Sequence of chain 2.A:
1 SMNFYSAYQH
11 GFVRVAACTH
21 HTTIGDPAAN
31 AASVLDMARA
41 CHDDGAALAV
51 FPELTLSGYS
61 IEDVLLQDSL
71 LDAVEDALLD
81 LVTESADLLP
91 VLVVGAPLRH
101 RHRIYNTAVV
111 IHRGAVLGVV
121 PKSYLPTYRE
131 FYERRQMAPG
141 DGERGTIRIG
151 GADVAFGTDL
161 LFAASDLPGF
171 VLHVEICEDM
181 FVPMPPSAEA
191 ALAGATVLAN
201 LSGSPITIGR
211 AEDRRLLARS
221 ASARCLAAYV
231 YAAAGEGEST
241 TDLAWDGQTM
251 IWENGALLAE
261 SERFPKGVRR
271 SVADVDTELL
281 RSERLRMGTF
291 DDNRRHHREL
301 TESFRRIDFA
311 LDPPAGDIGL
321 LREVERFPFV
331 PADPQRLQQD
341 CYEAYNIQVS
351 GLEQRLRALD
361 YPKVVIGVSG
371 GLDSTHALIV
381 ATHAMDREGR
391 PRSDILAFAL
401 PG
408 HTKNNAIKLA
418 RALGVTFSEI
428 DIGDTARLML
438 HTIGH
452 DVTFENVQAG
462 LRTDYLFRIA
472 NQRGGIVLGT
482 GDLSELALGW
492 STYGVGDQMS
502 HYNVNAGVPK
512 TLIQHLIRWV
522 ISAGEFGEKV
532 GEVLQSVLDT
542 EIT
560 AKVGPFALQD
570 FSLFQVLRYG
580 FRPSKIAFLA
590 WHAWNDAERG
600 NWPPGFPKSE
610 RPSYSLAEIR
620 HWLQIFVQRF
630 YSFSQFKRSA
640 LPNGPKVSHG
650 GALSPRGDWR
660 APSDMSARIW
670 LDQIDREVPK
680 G

The small molecule below binds the protein below.
Small molecule (SMILES): CC(=O)CC[C@H](N)C(=O)O

Binding-site contacts:
Ligand atom OD contacts residue PRO126 of chain 2.A at 3.8 Å.
Ligand atom CD contacts residue PHE131 of chain 2.A at 4.5 Å (hydrophobic).
Ligand atom O contacts residue GLU178 of chain 2.A at 3.6 Å (salt-bridge).
Ligand atom N contacts residue PHE131 of chain 2.A at 3.4 Å.
Ligand atom O contacts residue PHE181 of chain 2.A at 3.9 Å.
Ligand atom C contacts residue PHE181 of chain 2.A at 3.8 Å (hydrophobic).
Ligand atom CE contacts residue PHE181 of chain 2.A at 3.8 Å (hydrophobic).
Ligand atom CB contacts residue GLU178 of chain 2.A at 4.0 Å.
Ligand atom CG contacts residue PHE131 of chain 2.A at 3.3 Å (hydrophobic).
Ligand atom CA contacts residue PHE181 of chain 2.A at 4.3 Å (hydrophobic).
Ligand atom O contacts residue MET287 of chain 1.A at 4.3 Å.
Ligand atom CE contacts residue GLU178 of chain 2.A at 3.2 Å.
Ligand atom O contacts residue TYR128 of chain 2.A at 3.0 Å (h-bond).
Ligand atom CB contacts residue PHE181 of chain 2.A at 4.0 Å (hydrophobic).
Ligand atom OD contacts residue GLU133 of chain 2.A at 4.5 Å.
Ligand atom OXT contacts residue PHE181 of chain 2.A at 3.6 Å.
Ligand atom CG contacts residue SER204 of chain 2.A at 4.4 Å.
Ligand atom CE contacts residue SER204 of chain 2.A at 4.5 Å.
Ligand atom CG contacts residue CYS177 of chain 2.A at 3.6 Å (hydrophobic).
Ligand atom OD contacts residue LYS122 of chain 2.A at 3.8 Å.
Ligand atom CD contacts residue CYS177 of chain 2.A at 2.5 Å (hydrophobic).
Ligand atom N contacts residue GLU178 of chain 2.A at 2.9 Å (salt-bridge).
Ligand atom CB contacts residue CYS177 of chain 2.A at 4.5 Å (hydrophobic).
Ligand atom OD contacts residue PHE131 of chain 2.A at 4.4 Å.
Ligand atom CA contacts residue GLU178 of chain 2.A at 2.9 Å.
Ligand atom C contacts residue GLU178 of chain 2.A at 3.7 Å.
Ligand atom OXT contacts residue ARG210 of chain 2.A at 4.3 Å.
Ligand atom CD contacts residue GLU178 of chain 2.A at 3.7 Å.
Ligand atom CE contacts residue CYS177 of chain 2.A at 1.6 Å (hydrophobic).
Ligand atom CB contacts residue PHE131 of chain 2.A at 4.1 Å (hydrophobic).
Ligand atom CA contacts residue PHE131 of chain 2.A at 4.5 Å (hydrophobic).
Ligand atom OD contacts residue CYS177 of chain 2.A at 3.0 Å (h-bond).
Ligand atom OD contacts residue GLU178 of chain 2.A at 3.4 Å (salt-bridge).
Ligand atom N contacts residue PRO126 of chain 2.A at 4.2 Å.
Ligand atom CG contacts residue GLU178 of chain 2.A at 4.3 Å.
Ligand atom CE contacts residue SER202 of chain 2.A at 4.3 Å.
Ligand atom C contacts residue TYR128 of chain 2.A at 3.7 Å (hydrophobic).
Ligand atom CA contacts residue TYR128 of chain 2.A at 3.7 Å (hydrophobic).
Ligand atom N contacts residue TYR128 of chain 2.A at 3.0 Å (h-bond).

Sequence of chain 1.A:
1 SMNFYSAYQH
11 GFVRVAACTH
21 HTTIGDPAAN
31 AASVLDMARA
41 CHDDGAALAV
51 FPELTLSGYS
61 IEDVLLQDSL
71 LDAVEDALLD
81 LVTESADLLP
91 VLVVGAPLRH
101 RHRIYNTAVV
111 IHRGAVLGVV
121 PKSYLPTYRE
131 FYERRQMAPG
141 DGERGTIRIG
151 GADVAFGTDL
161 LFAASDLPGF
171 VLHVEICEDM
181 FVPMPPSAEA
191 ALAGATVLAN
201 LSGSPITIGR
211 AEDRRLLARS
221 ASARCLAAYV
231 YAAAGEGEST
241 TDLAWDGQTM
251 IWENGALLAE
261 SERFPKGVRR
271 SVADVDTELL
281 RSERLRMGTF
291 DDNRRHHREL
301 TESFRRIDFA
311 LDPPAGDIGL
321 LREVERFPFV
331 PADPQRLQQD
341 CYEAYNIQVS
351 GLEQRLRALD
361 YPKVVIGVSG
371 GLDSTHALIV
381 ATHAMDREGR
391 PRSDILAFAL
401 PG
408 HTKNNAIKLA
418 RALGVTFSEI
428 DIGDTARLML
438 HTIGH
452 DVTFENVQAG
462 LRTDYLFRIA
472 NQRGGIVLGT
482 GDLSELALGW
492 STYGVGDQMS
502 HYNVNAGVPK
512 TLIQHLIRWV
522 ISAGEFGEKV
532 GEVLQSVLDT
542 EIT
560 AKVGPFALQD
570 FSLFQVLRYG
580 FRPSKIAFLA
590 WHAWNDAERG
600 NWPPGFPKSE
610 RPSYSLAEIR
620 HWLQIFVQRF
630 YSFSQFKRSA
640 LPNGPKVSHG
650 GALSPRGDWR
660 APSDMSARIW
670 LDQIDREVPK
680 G